Binding-site contacts:
Ligand atom C16 contacts residue CYS106 of chain 1.A at 3.4 Å (hydrophobic).
Ligand atom C9 contacts residue ALA46 of chain 1.A at 3.5 Å (hydrophobic).
Ligand atom C16 contacts residue GLU107 of chain 1.A at 3.5 Å.
Ligand atom N2 contacts residue ALA46 of chain 1.A at 3.7 Å.
Ligand atom C10 contacts residue PHE103 of chain 1.A at 3.7 Å (hydrophobic).
Ligand atom C13 contacts residue ILE25 of chain 1.A at 4.0 Å (hydrophobic).
Ligand atom C9 contacts residue PHE103 of chain 1.A at 3.8 Å (hydrophobic).
Ligand atom N2 contacts residue ASP104 of chain 1.A at 4.0 Å.
Ligand atom C15 contacts residue ASP109 of chain 1.A at 3.8 Å.
Ligand atom N5 contacts residue ASP109 of chain 1.A at 3.4 Å (salt-bridge).
Ligand atom C2 contacts residue ILE25 of chain 1.A at 3.8 Å (hydrophobic).
Ligand atom C4 contacts residue VAL33 of chain 1.A at 4.1 Å (hydrophobic).
Ligand atom N2 contacts residue LEU156 of chain 1.A at 4.0 Å.
Ligand atom C7 contacts residue ILE25 of chain 1.A at 3.6 Å (hydrophobic).
Ligand atom C16 contacts residue HIS108 of chain 1.A at 4.0 Å.
Ligand atom C12 contacts residue CYS106 of chain 1.A at 3.6 Å (hydrophobic).
Ligand atom N4 contacts residue CYS106 of chain 1.A at 3.2 Å (h-bond).
Ligand atom C12 contacts residue GLU107 of chain 1.A at 4.1 Å.
Ligand atom C6 contacts residue LEU156 of chain 1.A at 3.9 Å (hydrophobic).
Ligand atom N2 contacts residue PHE105 of chain 1.A at 3.8 Å.
Ligand atom C7 contacts residue LEU156 of chain 1.A at 3.9 Å (hydrophobic).
Ligand atom C10 contacts residue ALA46 of chain 1.A at 4.0 Å (hydrophobic).
Ligand atom C1 contacts residue ALA153 of chain 1.A at 3.6 Å (hydrophobic).
Ligand atom C9 contacts residue ASP104 of chain 1.A at 3.3 Å.
Ligand atom C8 contacts residue LEU156 of chain 1.A at 3.9 Å (hydrophobic).
Ligand atom C10 contacts residue LEU156 of chain 1.A at 3.7 Å (hydrophobic).
Ligand atom C9 contacts residue PHE105 of chain 1.A at 3.9 Å (hydrophobic).
Ligand atom C1 contacts residue ASP167 of chain 1.A at 3.8 Å.
Ligand atom C12 contacts residue ILE25 of chain 1.A at 4.0 Å (hydrophobic).
Ligand atom C13 contacts residue CYS106 of chain 1.A at 3.7 Å (hydrophobic).
Ligand atom C13 contacts residue GLU107 of chain 1.A at 3.4 Å.
Ligand atom C13 contacts residue PHE105 of chain 1.A at 3.4 Å (hydrophobic).
Ligand atom C9 contacts residue CYS106 of chain 1.A at 3.7 Å (hydrophobic).
Ligand atom C15 contacts residue GLU107 of chain 1.A at 3.5 Å.
Ligand atom N3 contacts residue LEU156 of chain 1.A at 3.5 Å.
Ligand atom C16 contacts residue ASP109 of chain 1.A at 3.7 Å.
Ligand atom N1 contacts residue LEU156 of chain 1.A at 3.5 Å.
Ligand atom N2 contacts residue CYS106 of chain 1.A at 3.2 Å (h-bond).
Ligand atom C11 contacts residue LEU156 of chain 1.A at 3.3 Å (hydrophobic).
Ligand atom C14 contacts residue GLU107 of chain 1.A at 3.2 Å.

This protein binds this small molecule.
Small molecule (SMILES): CCC(CC)c1cc(N[C@H]2CC[C@H](N)C2)n2nccc2n1

Sequence of chain 1.A:
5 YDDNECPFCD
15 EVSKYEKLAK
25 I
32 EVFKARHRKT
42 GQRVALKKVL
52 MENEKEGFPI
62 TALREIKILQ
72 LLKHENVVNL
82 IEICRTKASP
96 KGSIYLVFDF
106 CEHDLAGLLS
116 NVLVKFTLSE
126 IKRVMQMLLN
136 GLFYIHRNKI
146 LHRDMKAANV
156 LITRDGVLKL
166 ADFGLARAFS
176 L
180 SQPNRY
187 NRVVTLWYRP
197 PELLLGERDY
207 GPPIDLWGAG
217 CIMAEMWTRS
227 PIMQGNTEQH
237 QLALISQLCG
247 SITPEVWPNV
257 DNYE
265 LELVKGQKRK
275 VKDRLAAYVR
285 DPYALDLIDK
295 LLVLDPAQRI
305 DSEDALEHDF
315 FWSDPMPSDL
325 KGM